Binding-site contacts:
Ligand atom C1 contacts residue ASP128 of chain 4.A at 3.8 Å.
Ligand atom C1 contacts residue ASN23 of chain 4.A at 3.7 Å.
Ligand atom N1 contacts residue VAL47 of chain 4.A at 3.6 Å.
Ligand atom C8 contacts residue ALA50 of chain 4.A at 4.0 Å (hydrophobic).
Ligand atom C4 contacts residue TRP92 of chain 4.A at 3.9 Å (hydrophobic).
Ligand atom O1 contacts residue SER45 of chain 4.A at 3.9 Å.
Ligand atom C6 contacts residue SER45 of chain 4.A at 3.4 Å.
Ligand atom C3 contacts residue ASP128 of chain 4.A at 3.8 Å.
Ligand atom C7 contacts residue TRP79 of chain 4.A at 3.7 Å (hydrophobic).
Ligand atom C6 contacts residue VAL47 of chain 4.A at 3.9 Å (hydrophobic).
Ligand atom S1 contacts residue TRP79 of chain 4.A at 3.6 Å.
Ligand atom N2 contacts residue LEU25 of chain 4.A at 3.9 Å.
Ligand atom C6 contacts residue TRP120 of chain 2.A at 3.8 Å (hydrophobic).
Ligand atom C4 contacts residue TRP108 of chain 4.A at 3.4 Å (hydrophobic).
Ligand atom C5 contacts residue TRP120 of chain 2.A at 3.6 Å (hydrophobic).
Ligand atom O2 contacts residue SER88 of chain 4.A at 2.9 Å (h-bond).
Ligand atom S1 contacts residue THR90 of chain 4.A at 3.4 Å (h-bond).
Ligand atom N1 contacts residue LEU25 of chain 4.A at 3.8 Å.
Ligand atom O1 contacts residue TYR43 of chain 4.A at 2.6 Å (h-bond).
Ligand atom S1 contacts residue TRP92 of chain 4.A at 3.7 Å.
Ligand atom C1 contacts residue LEU25 of chain 4.A at 3.7 Å (hydrophobic).
Ligand atom C1 contacts residue SER45 of chain 4.A at 3.8 Å.
Ligand atom C2 contacts residue SER45 of chain 4.A at 4.0 Å.
Ligand atom C2 contacts residue TRP120 of chain 2.A at 3.6 Å (hydrophobic).
Ligand atom C9 contacts residue TRP79 of chain 4.A at 3.6 Å (hydrophobic).
Ligand atom C9 contacts residue ASN49 of chain 4.A at 3.8 Å.
Ligand atom O1 contacts residue ASN23 of chain 4.A at 2.9 Å (h-bond).
Ligand atom C1 contacts residue TYR43 of chain 4.A at 3.5 Å (hydrophobic).
Ligand atom C2 contacts residue VAL47 of chain 4.A at 3.8 Å (hydrophobic).
Ligand atom N2 contacts residue ASN23 of chain 4.A at 3.8 Å.
Ligand atom O2 contacts residue ALA86 of chain 4.A at 3.8 Å.
Ligand atom C1 contacts residue SER27 of chain 4.A at 3.7 Å.
Ligand atom C10 contacts residue ALA86 of chain 4.A at 3.8 Å (hydrophobic).
Ligand atom N1 contacts residue SER45 of chain 4.A at 2.9 Å (h-bond).
Ligand atom C10 contacts residue ASN49 of chain 4.A at 3.4 Å.
Ligand atom O1 contacts residue ASP128 of chain 4.A at 3.9 Å.
Ligand atom O1 contacts residue SER27 of chain 4.A at 2.8 Å (h-bond).
Ligand atom C3 contacts residue TRP108 of chain 4.A at 3.8 Å (hydrophobic).
Ligand atom N2 contacts residue ASP128 of chain 4.A at 2.8 Å (salt-bridge).
Ligand atom N2 contacts residue TYR43 of chain 4.A at 3.8 Å.

This protein binds this small molecule.
Small molecule (SMILES): CC1(C)C(=O)N2C(C)(C)C(=O)N3c4ccc(C(=O)NCCCCC[C@@H]5SC[C@@H]6NC(=O)N[C@@H]65)cc4N4C(=O)C(C)(C)N(C1=O)[Fe]342

Sequence of chain 4.A:
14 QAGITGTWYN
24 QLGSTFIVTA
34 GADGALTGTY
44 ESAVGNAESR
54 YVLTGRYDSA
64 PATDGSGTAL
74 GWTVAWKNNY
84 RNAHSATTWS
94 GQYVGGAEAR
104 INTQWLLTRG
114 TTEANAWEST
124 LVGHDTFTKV

Sequence of chain 2.A:
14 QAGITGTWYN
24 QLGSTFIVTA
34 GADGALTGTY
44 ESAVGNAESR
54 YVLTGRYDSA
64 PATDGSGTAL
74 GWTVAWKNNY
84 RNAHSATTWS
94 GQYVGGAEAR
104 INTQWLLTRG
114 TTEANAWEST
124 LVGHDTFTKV